Binding-site contacts:
Ligand atom RH4 contacts residue HIS105 of chain 1.B at 2.1 Å.
Ligand atom N2 contacts residue TYR76 of chain 1.B at 4.0 Å.
Ligand atom O13 contacts residue HIS105 of chain 1.B at 2.4 Å (h-bond).
Ligand atom C4 contacts residue HIS105 of chain 1.B at 4.1 Å.
Ligand atom C4 contacts residue TYR76 of chain 1.B at 4.1 Å (hydrophobic).
Ligand atom O13 contacts residue THR78 of chain 1.B at 3.1 Å.
Ligand atom O11 contacts residue HIS105 of chain 1.B at 2.9 Å (h-bond).
Ligand atom C3 contacts residue TYR76 of chain 1.B at 4.3 Å (hydrophobic).
Ligand atom C5 contacts residue HIS105 of chain 1.B at 3.4 Å.
Ligand atom C1 contacts residue HIS105 of chain 1.B at 4.1 Å.
Ligand atom C5 contacts residue TYR76 of chain 1.B at 4.4 Å (hydrophobic).
Ligand atom C5 contacts residue THR78 of chain 1.B at 4.0 Å.
Ligand atom C3 contacts residue HIS105 of chain 1.B at 3.5 Å.
Ligand atom N2 contacts residue HIS105 of chain 1.B at 4.2 Å.
Ligand atom O11 contacts residue VAL124 of chain 1.B at 4.1 Å.
Ligand atom N1 contacts residue TYR76 of chain 1.B at 4.5 Å.
Ligand atom O15 contacts residue HIS105 of chain 1.B at 3.2 Å (h-bond).
Ligand atom N1 contacts residue HIS105 of chain 1.B at 2.8 Å (h-bond).
Ligand atom C2 contacts residue VAL124 of chain 1.B at 3.4 Å (hydrophobic).
Ligand atom C1 contacts residue VAL124 of chain 1.B at 4.5 Å (hydrophobic).

A protein and the small-molecule ligand that binds it are described below.
Small molecule (SMILES): CC1O[Rh](O)(O)(n2ccnc2)[Rh](O)(O)(O)<-O=1

Sequence of chain 1.B:
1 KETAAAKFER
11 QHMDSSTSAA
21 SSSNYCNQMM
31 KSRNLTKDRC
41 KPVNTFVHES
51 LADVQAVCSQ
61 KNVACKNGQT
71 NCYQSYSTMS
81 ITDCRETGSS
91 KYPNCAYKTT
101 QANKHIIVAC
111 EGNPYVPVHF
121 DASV